Binding-site contacts:
Ligand atom CAW contacts residue TYR205 of chain 1.F at 3.4 Å (hydrophobic).
Ligand atom CAG contacts residue TYR212 of chain 1.F at 4.4 Å (hydrophobic).
Ligand atom CAK contacts residue TYR110 of chain 1.F at 3.9 Å (hydrophobic).
Ligand atom CAO contacts residue TYR205 of chain 1.F at 4.1 Å (hydrophobic).
Ligand atom N1 contacts residue TYR205 of chain 1.F at 4.3 Å.
Ligand atom CAK contacts residue TRP164 of chain 1.F at 4.0 Å (hydrophobic).
Ligand atom CAE contacts residue TYR72 of chain 1.G at 4.1 Å (hydrophobic).
Ligand atom CAF contacts residue CYS207 of chain 1.F at 4.4 Å (hydrophobic).
Ligand atom CAG contacts residue TYR110 of chain 1.F at 3.4 Å (hydrophobic).
Ligand atom CAF contacts residue CYS208 of chain 1.F at 3.5 Å (hydrophobic).
Ligand atom C17 contacts residue TYR205 of chain 1.F at 3.6 Å (hydrophobic).
Ligand atom N1 contacts residue TYR110 of chain 1.F at 4.4 Å.
Ligand atom CAP contacts residue TYR212 of chain 1.F at 3.6 Å (hydrophobic).
Ligand atom CAX contacts residue TYR212 of chain 1.F at 4.2 Å (hydrophobic).
Ligand atom CAC contacts residue ILE135 of chain 1.G at 3.2 Å (hydrophobic).
Ligand atom CAD contacts residue ILE135 of chain 1.G at 3.9 Å (hydrophobic).
Ligand atom CAG contacts residue SER163 of chain 1.F at 4.3 Å.
Ligand atom CAM contacts residue TYR212 of chain 1.F at 4.3 Å (hydrophobic).
Ligand atom CAP contacts residue TYR205 of chain 1.F at 3.9 Å (hydrophobic).
Ligand atom CAI contacts residue CYS207 of chain 1.F at 3.9 Å (hydrophobic).
Ligand atom CAF contacts residue TYR212 of chain 1.F at 4.5 Å (hydrophobic).
Ligand atom CAI contacts residue CYS208 of chain 1.F at 3.5 Å (hydrophobic).
Ligand atom CAD contacts residue TRP164 of chain 1.F at 3.0 Å (hydrophobic).
Ligand atom C17 contacts residue TYR212 of chain 1.F at 4.4 Å (hydrophobic).
Ligand atom CAK contacts residue SER163 of chain 1.F at 4.1 Å.
Ligand atom CAR contacts residue TRP164 of chain 1.F at 3.2 Å (hydrophobic).
Ligand atom CAV contacts residue TRP164 of chain 1.F at 2.9 Å (hydrophobic).
Ligand atom CAR contacts residue ILE135 of chain 1.G at 3.5 Å (hydrophobic).
Ligand atom NAQ contacts residue TYR212 of chain 1.F at 4.4 Å.
Ligand atom CAI contacts residue TYR212 of chain 1.F at 4.5 Å (hydrophobic).
Ligand atom CAJ contacts residue TYR212 of chain 1.F at 4.3 Å (hydrophobic).
Ligand atom CAC contacts residue TRP164 of chain 1.F at 3.4 Å (hydrophobic).
Ligand atom CAU contacts residue TRP164 of chain 1.F at 4.0 Å (hydrophobic).
Ligand atom CAE contacts residue TRP164 of chain 1.F at 3.8 Å (hydrophobic).
Ligand atom CAR contacts residue TYR72 of chain 1.G at 4.1 Å (hydrophobic).
Ligand atom CAN contacts residue TYR212 of chain 1.F at 4.2 Å (hydrophobic).

Sequence of chain 1.F:
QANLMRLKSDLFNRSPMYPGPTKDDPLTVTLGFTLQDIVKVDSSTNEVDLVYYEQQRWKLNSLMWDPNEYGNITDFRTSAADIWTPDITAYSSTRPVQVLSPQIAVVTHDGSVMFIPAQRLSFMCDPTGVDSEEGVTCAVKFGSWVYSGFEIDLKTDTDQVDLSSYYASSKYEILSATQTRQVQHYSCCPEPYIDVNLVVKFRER

Sequence of chain 1.G:
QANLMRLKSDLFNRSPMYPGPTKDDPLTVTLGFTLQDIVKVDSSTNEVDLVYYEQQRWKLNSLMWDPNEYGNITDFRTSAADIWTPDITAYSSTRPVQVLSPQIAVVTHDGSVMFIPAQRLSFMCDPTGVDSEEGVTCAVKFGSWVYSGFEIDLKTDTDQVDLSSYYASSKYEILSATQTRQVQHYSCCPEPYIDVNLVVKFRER

This protein binds this small molecule.
Small molecule (SMILES): c1ccc(C2CCN(CCc3cc4ccccc4[nH]3)CC2)cc1